This small molecule binds to this protein.
Small molecule (SMILES): O=C(O)COP(=O)(O)O

Binding-site contacts:
Ligand atom O1 contacts residue GLY231 of chain 1.B at 4.0 Å.
Ligand atom O2 contacts residue HIS94 of chain 1.B at 2.9 Å (h-bond).
Ligand atom O3P contacts residue ALA168 of chain 1.B at 3.6 Å.
Ligand atom C2 contacts residue LEU229 of chain 1.B at 4.1 Å (hydrophobic).
Ligand atom C1 contacts residue GLY231 of chain 1.B at 3.6 Å.
Ligand atom O1P contacts residue GLY232 of chain 1.B at 4.0 Å.
Ligand atom O4P contacts residue GLY232 of chain 1.B at 3.2 Å (h-bond).
Ligand atom O3P contacts residue SER210 of chain 1.B at 2.7 Å (h-bond).
Ligand atom C2 contacts residue LYS12 of chain 1.B at 4.0 Å.
Ligand atom P contacts residue SER210 of chain 1.B at 3.7 Å.
Ligand atom O4P contacts residue GLY170 of chain 1.B at 3.6 Å (h-bond).
Ligand atom C2 contacts residue GLY231 of chain 1.B at 3.3 Å.
Ligand atom O1 contacts residue LEU229 of chain 1.B at 3.6 Å.
Ligand atom C1 contacts residue GLU164 of chain 1.B at 3.1 Å.
Ligand atom P contacts residue GLY170 of chain 1.B at 3.8 Å.
Ligand atom O2P contacts residue VAL211 of chain 1.B at 3.9 Å.
Ligand atom O2P contacts residue SER210 of chain 1.B at 3.5 Å (h-bond).
Ligand atom O2P contacts residue GLY232 of chain 1.B at 3.5 Å (h-bond).
Ligand atom O3P contacts residue GLY170 of chain 1.B at 2.8 Å (h-bond).
Ligand atom O1P contacts residue LYS12 of chain 1.B at 3.5 Å (salt-bridge).
Ligand atom P contacts residue GLY231 of chain 1.B at 3.8 Å.
Ligand atom O2P contacts residue GLY231 of chain 1.B at 3.3 Å (h-bond).
Ligand atom P contacts residue GLY232 of chain 1.B at 3.7 Å.
Ligand atom O2 contacts residue ASN10 of chain 1.B at 3.9 Å.
Ligand atom O1P contacts residue ILE169 of chain 1.B at 3.8 Å.
Ligand atom O2 contacts residue LYS12 of chain 1.B at 2.5 Å (salt-bridge).
Ligand atom O1 contacts residue ASN10 of chain 1.B at 3.6 Å (h-bond).
Ligand atom C1 contacts residue HIS94 of chain 1.B at 3.6 Å.
Ligand atom O2 contacts residue GLU164 of chain 1.B at 3.8 Å.
Ligand atom O4P contacts residue GLY231 of chain 1.B at 4.1 Å.
Ligand atom O1 contacts residue HIS94 of chain 1.B at 3.5 Å (h-bond).
Ligand atom O1 contacts residue VAL230 of chain 1.B at 4.1 Å.
Ligand atom O2 contacts residue ILE169 of chain 1.B at 3.7 Å.
Ligand atom O3P contacts residue ILE169 of chain 1.B at 3.4 Å.
Ligand atom O3P contacts residue GLY209 of chain 1.B at 3.7 Å.
Ligand atom C1 contacts residue LYS12 of chain 1.B at 3.5 Å.
Ligand atom C2 contacts residue GLU164 of chain 1.B at 3.5 Å.
Ligand atom O1 contacts residue GLU164 of chain 1.B at 2.8 Å (salt-bridge).
Ligand atom O1P contacts residue GLY231 of chain 1.B at 3.2 Å.
Ligand atom O2 contacts residue GLU96 of chain 1.B at 4.1 Å.

Sequence of chain 1.B:
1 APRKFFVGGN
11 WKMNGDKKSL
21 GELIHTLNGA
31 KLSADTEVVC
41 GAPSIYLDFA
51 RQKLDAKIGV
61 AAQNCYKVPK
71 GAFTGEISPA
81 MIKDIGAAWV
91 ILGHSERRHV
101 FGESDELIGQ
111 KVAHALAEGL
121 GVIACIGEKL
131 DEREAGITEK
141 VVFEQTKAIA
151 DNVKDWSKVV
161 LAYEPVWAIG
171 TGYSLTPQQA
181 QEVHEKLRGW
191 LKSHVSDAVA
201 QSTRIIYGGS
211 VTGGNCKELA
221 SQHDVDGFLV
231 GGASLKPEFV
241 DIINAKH